This protein binds this small molecule.
Small molecule (SMILES): CC(=O)N[C@H]1[C@H](O[C@H]2[C@H](O)[C@@H](NC(C)=O)CO[C@@H]2CO)O[C@H](CO)[C@@H](O)[C@@H]1O

Sequence of chain 1.FB:
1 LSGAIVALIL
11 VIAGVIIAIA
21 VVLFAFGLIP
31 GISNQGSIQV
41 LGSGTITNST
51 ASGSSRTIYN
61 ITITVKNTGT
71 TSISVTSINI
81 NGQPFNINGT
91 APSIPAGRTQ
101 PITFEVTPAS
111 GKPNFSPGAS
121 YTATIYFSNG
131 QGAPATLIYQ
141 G

Binding-site contacts:
Ligand atom C2 contacts residue ASN60 of chain 1.FB at 2.4 Å.
Ligand atom N2 contacts residue ASN60 of chain 1.FB at 2.8 Å (h-bond).
Ligand atom O5 contacts residue GLU105 of chain 1.FB at 4.5 Å.
Ligand atom O5 contacts residue ASN60 of chain 1.FB at 2.3 Å (h-bond).
Ligand atom C8 contacts residue THR47 of chain 1.FB at 3.9 Å.
Ligand atom C7 contacts residue ASN60 of chain 1.FB at 3.1 Å.
Ligand atom N2 contacts residue SER49 of chain 1.FB at 3.5 Å (h-bond).
Ligand atom C1 contacts residue ASN60 of chain 1.FB at 1.4 Å.
Ligand atom C5 contacts residue GLU105 of chain 1.FB at 4.5 Å.
Ligand atom C8 contacts residue ASN48 of chain 1.FB at 4.1 Å.
Ligand atom C8 contacts residue ASN60 of chain 1.FB at 4.3 Å.
Ligand atom C3 contacts residue ASN60 of chain 1.FB at 3.7 Å.
Ligand atom C4 contacts residue ASN60 of chain 1.FB at 4.2 Å.
Ligand atom C2 contacts residue SER49 of chain 1.FB at 4.3 Å.
Ligand atom O7 contacts residue ASN60 of chain 1.FB at 3.0 Å (h-bond).
Ligand atom C8 contacts residue SER49 of chain 1.FB at 3.9 Å.
Ligand atom C5 contacts residue ASN60 of chain 1.FB at 3.6 Å.
Ligand atom C7 contacts residue SER49 of chain 1.FB at 4.0 Å.
Ligand atom C1 contacts residue SER49 of chain 1.FB at 4.1 Å.
Ligand atom C1 contacts residue GLU105 of chain 1.FB at 4.2 Å.